Sequence of chain 1.A:
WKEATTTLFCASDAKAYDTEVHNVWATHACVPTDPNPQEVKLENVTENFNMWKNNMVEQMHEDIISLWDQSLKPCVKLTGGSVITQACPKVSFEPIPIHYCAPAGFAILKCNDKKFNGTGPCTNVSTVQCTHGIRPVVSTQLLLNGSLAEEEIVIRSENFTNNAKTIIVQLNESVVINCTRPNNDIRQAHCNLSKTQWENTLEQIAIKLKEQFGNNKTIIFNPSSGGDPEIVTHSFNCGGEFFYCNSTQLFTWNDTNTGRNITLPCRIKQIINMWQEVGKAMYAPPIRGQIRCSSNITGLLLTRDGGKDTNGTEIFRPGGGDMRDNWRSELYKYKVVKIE

Binding-site contacts:
Ligand atom C7 contacts residue THR144 of chain 1.A at 3.5 Å.
Ligand atom C7 contacts residue SER182 of chain 1.A at 4.1 Å.
Ligand atom N2 contacts residue ASN142 of chain 1.A at 3.0 Å (h-bond).
Ligand atom O5 contacts residue THR144 of chain 1.A at 3.9 Å.
Ligand atom C1 contacts residue ASN142 of chain 1.A at 1.4 Å.
Ligand atom C1 contacts residue THR144 of chain 1.A at 3.5 Å.
Ligand atom N2 contacts residue THR144 of chain 1.A at 2.6 Å (h-bond).
Ligand atom O7 contacts residue ASN184 of chain 1.A at 4.5 Å.
Ligand atom C5 contacts residue THR144 of chain 1.A at 3.8 Å.
Ligand atom C2 contacts residue ASN142 of chain 1.A at 2.5 Å.
Ligand atom C7 contacts residue PHE185 of chain 1.A at 4.5 Å (hydrophobic).
Ligand atom O7 contacts residue PHE185 of chain 1.A at 4.2 Å.
Ligand atom O5 contacts residue ASN142 of chain 1.A at 2.3 Å (h-bond).
Ligand atom C4 contacts residue ASN142 of chain 1.A at 4.2 Å.
Ligand atom C3 contacts residue THR144 of chain 1.A at 3.8 Å.
Ligand atom C3 contacts residue ASN142 of chain 1.A at 3.8 Å.
Ligand atom C5 contacts residue ASN142 of chain 1.A at 3.6 Å.
Ligand atom C2 contacts residue THR144 of chain 1.A at 3.4 Å.
Ligand atom C6 contacts residue PRO146 of chain 1.A at 4.5 Å (hydrophobic).
Ligand atom O7 contacts residue THR144 of chain 1.A at 3.7 Å.
Ligand atom O7 contacts residue GLU183 of chain 1.A at 4.1 Å.
Ligand atom C7 contacts residue ASN142 of chain 1.A at 4.0 Å.
Ligand atom C8 contacts residue PHE185 of chain 1.A at 4.3 Å (hydrophobic).
Ligand atom O7 contacts residue SER182 of chain 1.A at 3.0 Å (h-bond).

The protein below binds the small molecule below.
Small molecule (SMILES): CC(=O)N[C@@H]1[C@@H](O)[C@H](O)[C@@H](CO)O[C@H]1O